This small molecule binds to this protein.
Small molecule (SMILES): CC(=O)N[C@H]1[C@H](O[C@H]2[C@H](O)[C@@H](NC(C)=O)CO[C@@H]2CO)O[C@H](CO)[C@@H](O[C@@H]2O[C@H](CO)[C@@H](O)[C@H](O)[C@@H]2O)[C@@H]1O

Binding-site contacts:
Ligand atom O5 contacts residue THR75 of chain 1.A at 4.1 Å.
Ligand atom C1 contacts residue THR75 of chain 1.A at 4.0 Å.
Ligand atom C1 contacts residue ASN73 of chain 1.A at 1.4 Å.
Ligand atom C5 contacts residue ASN73 of chain 1.A at 3.7 Å.
Ligand atom C8 contacts residue THR75 of chain 1.A at 4.4 Å.
Ligand atom C8 contacts residue PRO362 of chain 1.A at 3.7 Å (hydrophobic).
Ligand atom O7 contacts residue ASN73 of chain 1.A at 3.9 Å.
Ligand atom N2 contacts residue ASN73 of chain 1.A at 2.9 Å (h-bond).
Ligand atom C2 contacts residue ASN73 of chain 1.A at 2.5 Å.
Ligand atom O7 contacts residue THR75 of chain 1.A at 4.4 Å.
Ligand atom O5 contacts residue ASN73 of chain 1.A at 2.4 Å (h-bond).
Ligand atom C8 contacts residue LEU361 of chain 1.A at 4.2 Å (hydrophobic).
Ligand atom C6 contacts residue THR75 of chain 1.A at 4.1 Å.
Ligand atom O5 contacts residue ILE76 of chain 1.A at 4.3 Å.
Ligand atom C7 contacts residue ASN73 of chain 1.A at 3.6 Å.
Ligand atom C4 contacts residue ASN73 of chain 1.A at 4.3 Å.
Ligand atom C3 contacts residue ASN73 of chain 1.A at 3.8 Å.
Ligand atom C5 contacts residue THR75 of chain 1.A at 4.0 Å.

Sequence of chain 1.A:
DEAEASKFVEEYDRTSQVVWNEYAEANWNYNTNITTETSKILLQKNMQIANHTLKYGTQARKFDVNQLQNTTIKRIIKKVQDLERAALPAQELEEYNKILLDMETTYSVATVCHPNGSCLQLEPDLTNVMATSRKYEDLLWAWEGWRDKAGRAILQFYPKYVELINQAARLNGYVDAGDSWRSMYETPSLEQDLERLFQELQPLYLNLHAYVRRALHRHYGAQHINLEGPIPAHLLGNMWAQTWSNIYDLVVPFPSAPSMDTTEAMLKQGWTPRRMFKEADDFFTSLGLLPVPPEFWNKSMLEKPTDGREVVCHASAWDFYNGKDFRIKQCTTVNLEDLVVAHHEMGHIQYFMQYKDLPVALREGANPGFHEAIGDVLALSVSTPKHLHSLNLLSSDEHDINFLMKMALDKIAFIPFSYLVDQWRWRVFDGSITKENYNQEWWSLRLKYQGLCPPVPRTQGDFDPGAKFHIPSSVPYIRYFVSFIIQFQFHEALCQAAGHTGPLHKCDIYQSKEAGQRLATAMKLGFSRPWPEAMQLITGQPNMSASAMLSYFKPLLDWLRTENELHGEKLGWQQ